Sequence of chain 4.A:
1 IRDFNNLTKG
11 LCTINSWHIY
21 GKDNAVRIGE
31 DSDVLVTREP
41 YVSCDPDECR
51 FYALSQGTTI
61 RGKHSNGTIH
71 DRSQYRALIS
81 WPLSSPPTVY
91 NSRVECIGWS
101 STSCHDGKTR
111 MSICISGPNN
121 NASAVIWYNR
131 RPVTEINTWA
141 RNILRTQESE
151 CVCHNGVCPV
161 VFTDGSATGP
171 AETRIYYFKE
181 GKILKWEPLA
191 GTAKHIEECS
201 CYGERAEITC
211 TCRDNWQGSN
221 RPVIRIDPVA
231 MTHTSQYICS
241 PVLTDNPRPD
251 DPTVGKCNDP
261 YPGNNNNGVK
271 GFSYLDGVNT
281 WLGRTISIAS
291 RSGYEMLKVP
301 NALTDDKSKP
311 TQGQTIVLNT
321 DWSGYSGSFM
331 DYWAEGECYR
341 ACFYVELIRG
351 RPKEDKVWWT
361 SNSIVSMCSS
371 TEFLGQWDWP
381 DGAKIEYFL

Sequence of chain 2.A:
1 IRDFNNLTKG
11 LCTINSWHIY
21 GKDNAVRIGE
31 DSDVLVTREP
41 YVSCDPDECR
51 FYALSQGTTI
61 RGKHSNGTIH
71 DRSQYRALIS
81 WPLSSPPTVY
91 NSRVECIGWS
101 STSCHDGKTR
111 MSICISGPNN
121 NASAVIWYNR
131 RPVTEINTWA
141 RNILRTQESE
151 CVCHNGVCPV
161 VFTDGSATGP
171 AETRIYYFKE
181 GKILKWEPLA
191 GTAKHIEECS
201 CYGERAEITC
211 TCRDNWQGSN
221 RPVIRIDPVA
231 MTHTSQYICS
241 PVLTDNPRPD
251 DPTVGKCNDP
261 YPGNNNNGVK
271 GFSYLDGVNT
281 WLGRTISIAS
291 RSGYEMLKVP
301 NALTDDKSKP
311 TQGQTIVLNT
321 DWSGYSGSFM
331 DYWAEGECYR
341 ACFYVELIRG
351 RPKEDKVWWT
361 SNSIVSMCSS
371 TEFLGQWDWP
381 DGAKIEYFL

A protein and the small-molecule ligand that binds it are described below.
Small molecule (SMILES): CC(=O)N[C@H]1[C@H](O[C@H]2[C@H](O)[C@@H](NC(C)=O)CO[C@@H]2CO)O[C@H](CO)[C@@H](O)[C@@H]1O

Binding-site contacts:
Ligand atom C7 contacts residue ASN66 of chain 2.A at 3.5 Å.
Ligand atom C1 contacts residue ASN66 of chain 2.A at 1.4 Å.
Ligand atom C7 contacts residue TYR387 of chain 4.A at 4.3 Å (hydrophobic).
Ligand atom O7 contacts residue TYR387 of chain 4.A at 3.8 Å.
Ligand atom O5 contacts residue ASN66 of chain 2.A at 2.4 Å (h-bond).
Ligand atom C1 contacts residue TRP358 of chain 2.A at 4.2 Å (hydrophobic).
Ligand atom C6 contacts residue TRP358 of chain 2.A at 3.8 Å (hydrophobic).
Ligand atom C5 contacts residue ASN66 of chain 2.A at 3.7 Å.
Ligand atom C4 contacts residue ASN66 of chain 2.A at 4.2 Å.
Ligand atom O7 contacts residue ASN66 of chain 2.A at 3.8 Å.
Ligand atom N2 contacts residue ASN66 of chain 2.A at 2.9 Å (h-bond).
Ligand atom C5 contacts residue TRP358 of chain 2.A at 4.2 Å (hydrophobic).
Ligand atom C4 contacts residue TRP358 of chain 2.A at 3.7 Å (hydrophobic).
Ligand atom C2 contacts residue ASN66 of chain 2.A at 2.4 Å.
Ligand atom O6 contacts residue ASN66 of chain 2.A at 4.5 Å.
Ligand atom O6 contacts residue TRP358 of chain 2.A at 3.7 Å.
Ligand atom O4 contacts residue TRP358 of chain 2.A at 4.1 Å.
Ligand atom O3 contacts residue TRP358 of chain 2.A at 4.3 Å.
Ligand atom C1 contacts residue TYR387 of chain 4.A at 4.4 Å (hydrophobic).
Ligand atom O5 contacts residue TRP358 of chain 2.A at 4.0 Å.
Ligand atom C3 contacts residue ASN66 of chain 2.A at 3.8 Å.
Ligand atom C2 contacts residue TRP358 of chain 2.A at 4.5 Å (hydrophobic).